Sequence of chain 1.A:
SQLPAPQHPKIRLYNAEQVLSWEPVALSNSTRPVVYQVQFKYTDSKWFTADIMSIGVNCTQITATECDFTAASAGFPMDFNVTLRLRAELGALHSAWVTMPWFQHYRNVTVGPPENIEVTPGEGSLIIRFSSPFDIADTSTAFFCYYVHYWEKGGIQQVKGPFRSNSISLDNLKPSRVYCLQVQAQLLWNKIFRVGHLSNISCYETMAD

Binding-site contacts:
Ligand atom SG contacts residue PRO166 of chain 1.A at 3.9 Å.
Ligand atom CA contacts residue PHE147 of chain 1.A at 4.5 Å (hydrophobic).
Ligand atom CB contacts residue PRO166 of chain 1.A at 3.6 Å (hydrophobic).
Ligand atom SG contacts residue PHE167 of chain 1.A at 4.5 Å.
Ligand atom SG contacts residue ARG168 of chain 1.A at 3.8 Å.
Ligand atom CA contacts residue CYS149 of chain 1.A at 3.3 Å (hydrophobic).
Ligand atom N contacts residue PHE147 of chain 1.A at 4.2 Å.
Ligand atom OXT contacts residue PRO166 of chain 1.A at 4.4 Å.
Ligand atom C contacts residue CYS149 of chain 1.A at 4.5 Å (hydrophobic).
Ligand atom SG contacts residue CYS149 of chain 1.A at 2.0 Å (h-bond).
Ligand atom CB contacts residue CYS149 of chain 1.A at 3.0 Å (hydrophobic).
Ligand atom N contacts residue CYS149 of chain 1.A at 4.2 Å.

A protein and the small-molecule ligand that binds it are described below.
Small molecule (SMILES): N[C@@H](CS)C(=O)O